Binding-site contacts:
Ligand atom C48 contacts residue TRP122 of chain 1.A at 3.5 Å (hydrophobic).
Ligand atom C27 contacts residue GLY189 of chain 1.A at 3.2 Å.
Ligand atom O31 contacts residue GLN44 of chain 1.A at 3.2 Å (h-bond).
Ligand atom C5 contacts residue ASN185 of chain 1.A at 3.5 Å.
Ligand atom C9 contacts residue ASP252 of chain 1.A at 3.7 Å.
Ligand atom O10 contacts residue ASP252 of chain 1.A at 3.7 Å.
Ligand atom O47 contacts residue ARG303 of chain 1.A at 3.0 Å (salt-bridge).
Ligand atom O41 contacts residue ILE304 of chain 1.A at 3.2 Å.
Ligand atom C27 contacts residue ASN191 of chain 1.A at 3.6 Å.
Ligand atom C38 contacts residue GLY189 of chain 1.A at 3.6 Å.
Ligand atom O43 contacts residue ARG301 of chain 1.A at 3.7 Å.
Ligand atom C26 contacts residue GLY189 of chain 1.A at 3.7 Å.
Ligand atom O36 contacts residue ASN185 of chain 1.A at 3.7 Å.
Ligand atom O28 contacts residue ILE190 of chain 1.A at 3.7 Å.
Ligand atom C42 contacts residue ARG301 of chain 1.A at 3.8 Å.
Ligand atom N29 contacts residue PHE249 of chain 1.A at 3.4 Å.
Ligand atom O28 contacts residue ASN191 of chain 1.A at 2.7 Å (h-bond).
Ligand atom O47 contacts residue ILE186 of chain 1.A at 3.3 Å.
Ligand atom O28 contacts residue GLY189 of chain 1.A at 3.3 Å (h-bond).
Ligand atom C27 contacts residue PHE249 of chain 1.A at 3.4 Å (hydrophobic).
Ligand atom C4 contacts residue TRP122 of chain 1.A at 3.3 Å (hydrophobic).
Ligand atom C48 contacts residue LEU293 of chain 1.A at 3.8 Å (hydrophobic).
Ligand atom C24 contacts residue LEU175 of chain 1.A at 3.8 Å (hydrophobic).
Ligand atom O6 contacts residue ASN185 of chain 1.A at 2.5 Å (h-bond).
Ligand atom O41 contacts residue ARG303 of chain 1.A at 3.8 Å.
Ligand atom O31 contacts residue LEU46 of chain 1.A at 3.0 Å (h-bond).
Ligand atom O21 contacts residue GLN44 of chain 1.A at 3.8 Å.
Ligand atom C3 contacts residue ASN182 of chain 1.A at 3.6 Å.
Ligand atom N29 contacts residue GLY189 of chain 1.A at 3.4 Å (h-bond).
Ligand atom O10 contacts residue LYS125 of chain 1.A at 3.7 Å.
Ligand atom C12 contacts residue PHE286 of chain 1.A at 3.7 Å (hydrophobic).
Ligand atom O43 contacts residue HIS302 of chain 1.A at 3.8 Å.
Ligand atom O39 contacts residue GLY189 of chain 1.A at 3.1 Å.
Ligand atom O28 contacts residue PHE249 of chain 1.A at 3.4 Å.
Ligand atom C38 contacts residue ALA188 of chain 1.A at 3.6 Å (hydrophobic).
Ligand atom C46 contacts residue ARG303 of chain 1.A at 3.7 Å.
Ligand atom O41 contacts residue HIS302 of chain 1.A at 3.8 Å.
Ligand atom C30 contacts residue PHE249 of chain 1.A at 3.7 Å (hydrophobic).
Ligand atom O39 contacts residue ILE304 of chain 1.A at 3.6 Å.
Ligand atom O43 contacts residue ARG303 of chain 1.A at 3.0 Å (salt-bridge).

Sequence of chain 1.A:
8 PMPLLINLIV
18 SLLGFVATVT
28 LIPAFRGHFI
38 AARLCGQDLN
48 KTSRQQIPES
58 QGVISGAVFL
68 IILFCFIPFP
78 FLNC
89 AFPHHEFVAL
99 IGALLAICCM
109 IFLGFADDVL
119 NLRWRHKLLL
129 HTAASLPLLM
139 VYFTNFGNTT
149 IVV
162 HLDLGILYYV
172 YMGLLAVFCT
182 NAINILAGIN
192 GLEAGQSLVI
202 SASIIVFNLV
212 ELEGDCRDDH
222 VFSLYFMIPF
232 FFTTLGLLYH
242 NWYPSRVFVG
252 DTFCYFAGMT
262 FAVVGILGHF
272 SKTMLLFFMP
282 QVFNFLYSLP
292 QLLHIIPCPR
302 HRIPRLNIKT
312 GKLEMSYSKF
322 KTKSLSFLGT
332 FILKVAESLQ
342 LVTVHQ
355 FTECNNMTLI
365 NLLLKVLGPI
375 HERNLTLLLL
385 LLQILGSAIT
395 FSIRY

The protein below binds the small molecule below.
Small molecule (SMILES): CC(=O)N[C@H]1[C@@H](O[C@@H]2O[C@H](C[C@@H](O)[C@H]3O[C@@H](n4ccc(=O)[nH]c4=O)[C@H](O)[C@@H]3O)[C@H](O)[C@H](O)[C@H]2NC(=O)C=CCCCCCCCCC(C)C)O[C@H](CO)[C@@H](O)[C@@H]1O